Binding-site contacts:
Ligand atom C2 contacts residue HIS271 of chain 1.A at 4.0 Å.
Ligand atom C12 contacts residue HIS277 of chain 1.A at 3.5 Å.
Ligand atom C6 contacts residue ILE331 of chain 1.A at 3.7 Å (hydrophobic).
Ligand atom C10 contacts residue VAL273 of chain 1.A at 4.0 Å (hydrophobic).
Ligand atom C3 contacts residue HIS271 of chain 1.A at 3.8 Å.
Ligand atom C5 contacts residue HIS271 of chain 1.A at 3.9 Å.
Ligand atom C11 contacts residue HIS277 of chain 1.A at 3.4 Å.
Ligand atom O3 contacts residue CYS129 of chain 1.A at 2.8 Å (h-bond).
Ligand atom C8 contacts residue ILE331 of chain 1.A at 3.8 Å (hydrophobic).
Ligand atom C12 contacts residue ILE244 of chain 1.A at 3.9 Å (hydrophobic).
Ligand atom C5 contacts residue VAL273 of chain 1.A at 3.2 Å (hydrophobic).
Ligand atom N1 contacts residue GLU103 of chain 1.B at 2.7 Å (salt-bridge).
Ligand atom C9 contacts residue LEU239 of chain 1.A at 3.6 Å (hydrophobic).
Ligand atom C8 contacts residue VAL273 of chain 1.A at 3.5 Å (hydrophobic).
Ligand atom C7 contacts residue LEU239 of chain 1.A at 3.6 Å (hydrophobic).
Ligand atom O1 contacts residue CYS225 of chain 1.A at 3.5 Å (h-bond).
Ligand atom C2 contacts residue CYS129 of chain 1.A at 1.9 Å (hydrophobic).
Ligand atom C1 contacts residue GLU103 of chain 1.B at 3.0 Å.
Ligand atom C2 contacts residue GLU103 of chain 1.B at 3.3 Å.
Ligand atom O1 contacts residue GLU103 of chain 1.B at 3.9 Å.
Ligand atom C11 contacts residue ILE331 of chain 1.A at 4.0 Å (hydrophobic).
Ligand atom O3 contacts residue HIS271 of chain 1.A at 2.6 Å (h-bond).
Ligand atom N1 contacts residue SER333 of chain 1.A at 2.1 Å (h-bond).
Ligand atom C1 contacts residue SER333 of chain 1.A at 3.2 Å.
Ligand atom O2 contacts residue ALA128 of chain 1.A at 3.3 Å.
Ligand atom C7 contacts residue VAL273 of chain 1.A at 3.9 Å (hydrophobic).
Ligand atom C3 contacts residue ASN301 of chain 1.A at 3.4 Å.
Ligand atom O1 contacts residue SER333 of chain 1.A at 4.0 Å.
Ligand atom O2 contacts residue GLY332 of chain 1.A at 3.2 Å.
Ligand atom O2 contacts residue SER333 of chain 1.A at 3.1 Å (h-bond).
Ligand atom C1 contacts residue ALA128 of chain 1.A at 3.9 Å (hydrophobic).
Ligand atom O2 contacts residue CYS129 of chain 1.A at 2.7 Å (h-bond).
Ligand atom C12 contacts residue ILE331 of chain 1.A at 4.0 Å (hydrophobic).
Ligand atom C3 contacts residue GLU103 of chain 1.B at 4.0 Å.
Ligand atom O3 contacts residue ASN301 of chain 1.A at 2.4 Å (h-bond).
Ligand atom C3 contacts residue CYS129 of chain 1.A at 2.9 Å (hydrophobic).
Ligand atom C1 contacts residue CYS129 of chain 1.A at 2.7 Å (hydrophobic).
Ligand atom C9 contacts residue HIS277 of chain 1.A at 3.9 Å.
Ligand atom C10 contacts residue HIS277 of chain 1.A at 3.3 Å.
Ligand atom O2 contacts residue GLU103 of chain 1.B at 3.8 Å.

Sequence of chain 1.A:
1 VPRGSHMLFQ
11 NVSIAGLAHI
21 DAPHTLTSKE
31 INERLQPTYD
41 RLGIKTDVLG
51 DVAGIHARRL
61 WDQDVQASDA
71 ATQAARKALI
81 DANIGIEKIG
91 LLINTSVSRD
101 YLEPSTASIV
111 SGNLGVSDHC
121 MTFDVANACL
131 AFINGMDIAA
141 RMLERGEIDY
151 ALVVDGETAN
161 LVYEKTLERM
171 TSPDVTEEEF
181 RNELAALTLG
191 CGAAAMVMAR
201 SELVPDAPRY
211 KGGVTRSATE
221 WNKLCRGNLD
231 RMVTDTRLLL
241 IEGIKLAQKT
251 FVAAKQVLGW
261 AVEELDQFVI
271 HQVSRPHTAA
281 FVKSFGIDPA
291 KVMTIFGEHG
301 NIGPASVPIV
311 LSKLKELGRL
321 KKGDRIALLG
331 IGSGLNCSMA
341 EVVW

A small-molecule ligand and the protein it binds are described below.
Small molecule (SMILES): C/C=C/C/C=C/CCC(=O)[C@@H](O)CC(N)=O

Sequence of chain 1.B:
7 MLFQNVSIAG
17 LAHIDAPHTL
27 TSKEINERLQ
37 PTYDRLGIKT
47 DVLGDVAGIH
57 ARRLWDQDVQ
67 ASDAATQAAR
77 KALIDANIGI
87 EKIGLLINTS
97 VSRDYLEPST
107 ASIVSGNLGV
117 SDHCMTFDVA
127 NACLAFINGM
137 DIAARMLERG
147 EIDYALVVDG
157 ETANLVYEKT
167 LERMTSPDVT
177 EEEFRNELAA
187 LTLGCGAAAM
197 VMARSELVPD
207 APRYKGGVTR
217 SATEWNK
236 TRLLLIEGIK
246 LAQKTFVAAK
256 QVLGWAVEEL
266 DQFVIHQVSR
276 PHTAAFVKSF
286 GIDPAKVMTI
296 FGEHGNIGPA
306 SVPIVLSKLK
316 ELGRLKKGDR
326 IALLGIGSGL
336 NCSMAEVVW